This small molecule binds to this protein.
Small molecule (SMILES): OC[C@H]1O[C@@H](O)[C@H](O)[C@@H](F)[C@@H]1O

Sequence of chain 3.A:
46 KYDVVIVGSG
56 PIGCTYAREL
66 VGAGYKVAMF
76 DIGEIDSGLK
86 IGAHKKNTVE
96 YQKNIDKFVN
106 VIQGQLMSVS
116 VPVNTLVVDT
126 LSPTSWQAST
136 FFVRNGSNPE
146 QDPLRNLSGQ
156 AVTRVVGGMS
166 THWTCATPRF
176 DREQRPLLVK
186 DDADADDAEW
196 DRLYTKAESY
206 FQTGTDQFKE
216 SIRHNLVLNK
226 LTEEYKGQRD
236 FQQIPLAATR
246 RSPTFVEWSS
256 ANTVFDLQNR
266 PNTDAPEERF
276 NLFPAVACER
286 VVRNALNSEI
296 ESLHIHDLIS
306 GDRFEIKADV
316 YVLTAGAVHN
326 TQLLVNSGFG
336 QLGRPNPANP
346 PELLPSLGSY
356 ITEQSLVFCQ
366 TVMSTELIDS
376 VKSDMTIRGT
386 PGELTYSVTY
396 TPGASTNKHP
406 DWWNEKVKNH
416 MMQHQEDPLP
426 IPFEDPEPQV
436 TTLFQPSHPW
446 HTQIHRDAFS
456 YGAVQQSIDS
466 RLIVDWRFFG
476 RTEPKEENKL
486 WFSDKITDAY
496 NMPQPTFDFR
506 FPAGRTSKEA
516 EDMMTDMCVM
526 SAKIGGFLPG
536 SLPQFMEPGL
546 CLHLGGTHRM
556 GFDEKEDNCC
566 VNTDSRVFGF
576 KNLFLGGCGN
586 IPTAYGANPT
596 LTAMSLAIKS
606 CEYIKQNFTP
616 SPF

Binding-site contacts:
Ligand atom C2 contacts residue HIS548 of chain 3.A at 3.5 Å.
Ligand atom F3 contacts residue FDA1 of chain 3.B at 3.2 Å.
Ligand atom O6 contacts residue TYR456 of chain 3.A at 2.5 Å (h-bond).
Ligand atom O5 contacts residue CYS546 of chain 3.A at 3.8 Å.
Ligand atom C4 contacts residue ASP452 of chain 3.A at 3.0 Å.
Ligand atom O4 contacts residue GLN448 of chain 3.A at 3.3 Å (h-bond).
Ligand atom F3 contacts residue THR169 of chain 3.A at 3.6 Å.
Ligand atom F3 contacts residue ASP452 of chain 3.A at 4.2 Å.
Ligand atom C3 contacts residue ASN593 of chain 3.A at 3.7 Å.
Ligand atom F3 contacts residue ASN593 of chain 3.A at 3.2 Å.
Ligand atom C2 contacts residue FDA1 of chain 3.B at 3.0 Å.
Ligand atom C3 contacts residue FDA1 of chain 3.B at 4.0 Å.
Ligand atom C6 contacts residue ASP452 of chain 3.A at 3.7 Å.
Ligand atom O4 contacts residue HIS450 of chain 3.A at 3.5 Å (h-bond).
Ligand atom O1 contacts residue FDA1 of chain 3.B at 3.0 Å.
Ligand atom O4 contacts residue ASP452 of chain 3.A at 2.2 Å (salt-bridge).
Ligand atom F3 contacts residue GLN448 of chain 3.A at 2.9 Å.
Ligand atom C3 contacts residue ASP452 of chain 3.A at 4.2 Å.
Ligand atom O4 contacts residue ARG472 of chain 3.A at 3.3 Å.
Ligand atom O2 contacts residue FDA1 of chain 3.B at 3.0 Å.
Ligand atom C5 contacts residue ASP452 of chain 3.A at 3.9 Å.
Ligand atom O2 contacts residue HIS548 of chain 3.A at 2.6 Å (h-bond).
Ligand atom C2 contacts residue ASN593 of chain 3.A at 3.8 Å.
Ligand atom C3 contacts residue PHE474 of chain 3.A at 3.7 Å (hydrophobic).
Ligand atom C6 contacts residue PHE454 of chain 3.A at 4.0 Å (hydrophobic).
Ligand atom C1 contacts residue HIS548 of chain 3.A at 3.5 Å.
Ligand atom O6 contacts residue PHE454 of chain 3.A at 3.7 Å.
Ligand atom C6 contacts residue TYR456 of chain 3.A at 3.3 Å (hydrophobic).
Ligand atom C1 contacts residue FDA1 of chain 3.B at 3.7 Å.
Ligand atom O2 contacts residue ASN593 of chain 3.A at 2.7 Å (h-bond).
Ligand atom C6 contacts residue ARG472 of chain 3.A at 3.9 Å.
Ligand atom C4 contacts residue THR169 of chain 3.A at 3.8 Å.
Ligand atom O5 contacts residue FDA1 of chain 3.B at 3.6 Å.
Ligand atom O4 contacts residue THR169 of chain 3.A at 4.0 Å.
Ligand atom C5 contacts residue TYR456 of chain 3.A at 4.2 Å (hydrophobic).
Ligand atom C3 contacts residue GLN448 of chain 3.A at 3.5 Å.
Ligand atom C1 contacts residue CYS546 of chain 3.A at 3.3 Å (hydrophobic).
Ligand atom O1 contacts residue HIS548 of chain 3.A at 3.4 Å (h-bond).
Ligand atom C4 contacts residue GLN448 of chain 3.A at 4.0 Å.
Ligand atom O1 contacts residue CYS546 of chain 3.A at 2.7 Å (h-bond).